The protein below binds the small molecule below.
Small molecule (SMILES): O=C([O-])CC(=O)C(=O)O

Binding-site contacts:
Ligand atom C1 contacts residue GLY393 of chain 1.A at 4.1 Å.
Ligand atom O1 contacts residue ARG391 of chain 1.A at 3.4 Å (salt-bridge).
Ligand atom C2 contacts residue PHE117 of chain 1.A at 4.1 Å (hydrophobic).
Ligand atom O3 contacts residue HIS356 of chain 1.A at 3.4 Å (h-bond).
Ligand atom O3 contacts residue LEU243 of chain 1.A at 3.4 Å.
Ligand atom O1 contacts residue GLN231 of chain 1.A at 3.7 Å.
Ligand atom O1 contacts residue HIS356 of chain 1.A at 3.7 Å.
Ligand atom C4 contacts residue THR245 of chain 1.A at 3.5 Å.
Ligand atom C1 contacts residue ARG391 of chain 1.A at 3.3 Å.
Ligand atom O2 contacts residue SER394 of chain 1.A at 3.2 Å (h-bond).
Ligand atom C3 contacts residue FAD1 of chain 1.I at 3.8 Å.
Ligand atom C1 contacts residue HIS356 of chain 1.A at 4.2 Å.
Ligand atom O4 contacts residue GLU50 of chain 1.A at 3.9 Å.
Ligand atom C2 contacts residue SER394 of chain 1.A at 4.4 Å.
Ligand atom O5 contacts residue HIS233 of chain 1.A at 2.7 Å (h-bond).
Ligand atom C1 contacts residue SER394 of chain 1.A at 4.2 Å.
Ligand atom C3 contacts residue LEU243 of chain 1.A at 4.2 Å (hydrophobic).
Ligand atom O2 contacts residue ARG391 of chain 1.A at 2.6 Å (salt-bridge).
Ligand atom C4 contacts residue PHE117 of chain 1.A at 3.6 Å (hydrophobic).
Ligand atom O2 contacts residue GLY393 of chain 1.A at 3.3 Å.
Ligand atom O2 contacts residue FAD1 of chain 1.I at 4.4 Å.
Ligand atom O3 contacts residue HIS233 of chain 1.A at 4.0 Å.
Ligand atom C4 contacts residue LEU243 of chain 1.A at 4.2 Å (hydrophobic).
Ligand atom C2 contacts residue FAD1 of chain 1.I at 3.8 Å.
Ligand atom O2 contacts residue GLN231 of chain 1.A at 4.3 Å.
Ligand atom C3 contacts residue HIS233 of chain 1.A at 4.0 Å.
Ligand atom O4 contacts residue THR245 of chain 1.A at 2.6 Å (h-bond).
Ligand atom O4 contacts residue GLY51 of chain 1.A at 3.3 Å (h-bond).
Ligand atom O1 contacts residue ARG288 of chain 1.A at 3.7 Å.
Ligand atom C4 contacts residue GLU246 of chain 1.A at 3.6 Å.
Ligand atom O5 contacts residue GLU246 of chain 1.A at 2.7 Å (salt-bridge).
Ligand atom O5 contacts residue PHE117 of chain 1.A at 3.9 Å.
Ligand atom O4 contacts residue GLU246 of chain 1.A at 3.8 Å.
Ligand atom O1 contacts residue HIS233 of chain 1.A at 3.6 Å.
Ligand atom O3 contacts residue FAD1 of chain 1.I at 3.2 Å (h-bond).
Ligand atom O4 contacts residue PHE117 of chain 1.A at 3.4 Å.
Ligand atom O5 contacts residue THR245 of chain 1.A at 3.5 Å (h-bond).
Ligand atom C4 contacts residue HIS233 of chain 1.A at 3.7 Å.
Ligand atom O4 contacts residue FAD1 of chain 1.I at 4.2 Å.
Ligand atom C4 contacts residue GLY51 of chain 1.A at 4.4 Å.

Sequence of chain 1.A:
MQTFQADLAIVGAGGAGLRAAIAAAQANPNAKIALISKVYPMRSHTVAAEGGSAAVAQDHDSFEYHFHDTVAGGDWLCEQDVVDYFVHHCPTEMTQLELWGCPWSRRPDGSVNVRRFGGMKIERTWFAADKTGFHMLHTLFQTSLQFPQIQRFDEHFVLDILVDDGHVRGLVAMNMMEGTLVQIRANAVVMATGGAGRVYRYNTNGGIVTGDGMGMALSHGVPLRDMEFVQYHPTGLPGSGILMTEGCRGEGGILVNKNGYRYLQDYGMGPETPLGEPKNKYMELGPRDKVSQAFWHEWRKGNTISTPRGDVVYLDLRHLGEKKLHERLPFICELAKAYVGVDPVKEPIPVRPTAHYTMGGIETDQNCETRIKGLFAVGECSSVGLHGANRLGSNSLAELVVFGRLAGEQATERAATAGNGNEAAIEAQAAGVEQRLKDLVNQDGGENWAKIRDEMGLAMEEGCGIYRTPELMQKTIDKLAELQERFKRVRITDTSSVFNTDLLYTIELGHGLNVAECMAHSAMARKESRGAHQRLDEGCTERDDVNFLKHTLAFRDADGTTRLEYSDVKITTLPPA